Sequence of chain 2.D:
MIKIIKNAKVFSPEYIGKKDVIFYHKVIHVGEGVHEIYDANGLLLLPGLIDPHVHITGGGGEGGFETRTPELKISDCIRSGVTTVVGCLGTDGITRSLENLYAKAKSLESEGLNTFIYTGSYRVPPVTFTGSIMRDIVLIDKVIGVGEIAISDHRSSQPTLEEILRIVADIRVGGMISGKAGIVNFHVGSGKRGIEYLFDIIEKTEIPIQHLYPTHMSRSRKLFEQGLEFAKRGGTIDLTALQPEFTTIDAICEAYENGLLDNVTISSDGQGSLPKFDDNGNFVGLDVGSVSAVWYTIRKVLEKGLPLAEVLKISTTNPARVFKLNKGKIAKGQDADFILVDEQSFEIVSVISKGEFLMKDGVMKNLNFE

Binding-site contacts:
Ligand atom C15 contacts residue HIS199 of chain 2.D at 3.8 Å.
Ligand atom C17 contacts residue GLU74 of chain 2.D at 3.9 Å.
Ligand atom O05 contacts residue SER293 of chain 2.D at 3.7 Å.
Ligand atom C13 contacts residue ARG167 of chain 2.D at 3.4 Å.
Ligand atom O04 contacts residue GLU74 of chain 2.D at 2.7 Å (salt-bridge).
Ligand atom O05 contacts residue GLY72 of chain 2.D at 3.7 Å.
Ligand atom C08 contacts residue PRO295 of chain 2.D at 3.8 Å (hydrophobic).
Ligand atom C10 contacts residue ARG231 of chain 2.D at 4.0 Å.
Ligand atom O04 contacts residue THR103 of chain 2.D at 3.2 Å (h-bond).
Ligand atom O01 contacts residue HIS199 of chain 2.D at 3.2 Å.
Ligand atom O01 contacts residue ARG231 of chain 2.D at 2.9 Å (salt-bridge).
Ligand atom O02 contacts residue ASP289 of chain 2.D at 2.9 Å (salt-bridge).
Ligand atom C15 contacts residue ARG231 of chain 2.D at 2.5 Å.
Ligand atom O03 contacts residue ARG231 of chain 2.D at 1.4 Å (salt-bridge).
Ligand atom C14 contacts residue SER293 of chain 2.D at 3.4 Å.
Ligand atom N07 contacts residue ZN1 of chain 2.BA at 2.2 Å.
Ligand atom O02 contacts residue ZN1 of chain 2.CA at 4.0 Å.
Ligand atom O04 contacts residue GLY72 of chain 2.D at 3.8 Å.
Ligand atom O05 contacts residue HIS67 of chain 2.D at 3.4 Å (h-bond).
Ligand atom C16 contacts residue ZN1 of chain 2.BA at 3.4 Å.
Ligand atom N06 contacts residue PRO295 of chain 2.D at 3.9 Å.
Ligand atom C15 contacts residue HIS228 of chain 2.D at 3.7 Å.
Ligand atom O04 contacts residue ARG167 of chain 2.D at 3.9 Å.
Ligand atom C09 contacts residue ARG231 of chain 2.D at 4.0 Å.
Ligand atom N07 contacts residue HIS67 of chain 2.D at 3.2 Å (h-bond).
Ligand atom N07 contacts residue ASP289 of chain 2.D at 3.4 Å (salt-bridge).
Ligand atom C13 contacts residue TYR134 of chain 2.D at 3.5 Å (hydrophobic).
Ligand atom C11 contacts residue ARG231 of chain 2.D at 3.4 Å.
Ligand atom O02 contacts residue HIS228 of chain 2.D at 3.8 Å.
Ligand atom O01 contacts residue HIS228 of chain 2.D at 2.8 Å.
Ligand atom O05 contacts residue GLY292 of chain 2.D at 3.8 Å.
Ligand atom O02 contacts residue ZN1 of chain 2.BA at 3.7 Å.
Ligand atom C10 contacts residue HIS228 of chain 2.D at 3.9 Å.
Ligand atom O01 contacts residue ZN1 of chain 2.CA at 3.8 Å.
Ligand atom C16 contacts residue TYR134 of chain 2.D at 3.6 Å (hydrophobic).
Ligand atom C13 contacts residue SER293 of chain 2.D at 3.6 Å.
Ligand atom N06 contacts residue ARG167 of chain 2.D at 3.4 Å (salt-bridge).
Ligand atom O02 contacts residue SER293 of chain 2.D at 3.0 Å (h-bond).
Ligand atom C14 contacts residue ARG167 of chain 2.D at 4.0 Å.
Ligand atom C14 contacts residue ZN1 of chain 2.CA at 4.0 Å.

The small molecule below binds the protein below.
Small molecule (SMILES): CC(C)C[C@H](NC(=O)C[C@H](N)C(=O)O)C(=O)O